Binding-site contacts:
Ligand atom N30 contacts residue LEU541 of chain 1.B at 3.4 Å.
Ligand atom C07 contacts residue LEU541 of chain 1.B at 3.3 Å (hydrophobic).
Ligand atom C15 contacts residue ALA674 of chain 1.B at 3.5 Å (hydrophobic).
Ligand atom C11 contacts residue ASN675 of chain 1.B at 3.5 Å.
Ligand atom C19 contacts residue ILE671 of chain 1.B at 3.5 Å (hydrophobic).
Ligand atom C06 contacts residue LEU541 of chain 1.B at 3.0 Å (hydrophobic).
Ligand atom O01 contacts residue GLY699 of chain 1.B at 3.4 Å (h-bond).
Ligand atom C02 contacts residue GLY699 of chain 1.B at 3.4 Å.
Ligand atom C23 contacts residue LEU541 of chain 1.B at 3.7 Å (hydrophobic).
Ligand atom N16 contacts residue ALA670 of chain 1.B at 3.6 Å.
Ligand atom N31 contacts residue ALA700 of chain 1.B at 3.0 Å (h-bond).
Ligand atom O26 contacts residue ARG677 of chain 1.B at 3.4 Å (salt-bridge).
Ligand atom C18 contacts residue ILE494 of chain 1.B at 3.5 Å (hydrophobic).
Ligand atom C24 contacts residue ALA674 of chain 1.B at 3.4 Å (hydrophobic).
Ligand atom C17 contacts residue ILE494 of chain 1.B at 3.5 Å (hydrophobic).
Ligand atom C27 contacts residue VAL489 of chain 1.B at 3.4 Å (hydrophobic).
Ligand atom C17 contacts residue ASP493 of chain 1.B at 3.6 Å.
Ligand atom C29 contacts residue ALA674 of chain 1.B at 3.5 Å (hydrophobic).
Ligand atom N12 contacts residue LEU541 of chain 1.B at 3.4 Å.
Ligand atom C02 contacts residue ALA700 of chain 1.B at 3.4 Å (hydrophobic).
Ligand atom C13 contacts residue ALA674 of chain 1.B at 3.7 Å (hydrophobic).
Ligand atom N31 contacts residue GLY536 of chain 1.B at 3.3 Å (h-bond).
Ligand atom C13 contacts residue LEU541 of chain 1.B at 3.2 Å (hydrophobic).
Ligand atom N31 contacts residue GLY699 of chain 1.B at 3.5 Å.
Ligand atom C21 contacts residue CYS537 of chain 1.B at 3.5 Å (hydrophobic).
Ligand atom O01 contacts residue THR703 of chain 1.B at 2.4 Å (h-bond).
Ligand atom C02 contacts residue THR703 of chain 1.B at 3.2 Å.
Ligand atom C05 contacts residue CYS537 of chain 1.B at 3.7 Å (hydrophobic).
Ligand atom C05 contacts residue GLY538 of chain 1.B at 3.5 Å.
Ligand atom C25 contacts residue ASP493 of chain 1.B at 3.2 Å.
Ligand atom C04 contacts residue GLY699 of chain 1.B at 3.6 Å.
Ligand atom C04 contacts residue GLY536 of chain 1.B at 3.8 Å.
Ligand atom O26 contacts residue ASP493 of chain 1.B at 3.3 Å (salt-bridge).
Ligand atom C09 contacts residue THR703 of chain 1.B at 3.6 Å.
Ligand atom O01 contacts residue ALA700 of chain 1.B at 3.5 Å.
Ligand atom O26 contacts residue VAL489 of chain 1.B at 3.7 Å.
Ligand atom N14 contacts residue LEU541 of chain 1.B at 3.5 Å.
Ligand atom N30 contacts residue ALA674 of chain 1.B at 3.6 Å.
Ligand atom N14 contacts residue ALA674 of chain 1.B at 3.6 Å.
Ligand atom C20 contacts residue ILE671 of chain 1.B at 3.6 Å (hydrophobic).

The protein below binds the small molecule below.
Small molecule (SMILES): Cc1cc2c(C(N)=O)cccc2n1-c1nc2c(c(NCc3ccccc3)n1)COCC2

Sequence of chain 1.B:
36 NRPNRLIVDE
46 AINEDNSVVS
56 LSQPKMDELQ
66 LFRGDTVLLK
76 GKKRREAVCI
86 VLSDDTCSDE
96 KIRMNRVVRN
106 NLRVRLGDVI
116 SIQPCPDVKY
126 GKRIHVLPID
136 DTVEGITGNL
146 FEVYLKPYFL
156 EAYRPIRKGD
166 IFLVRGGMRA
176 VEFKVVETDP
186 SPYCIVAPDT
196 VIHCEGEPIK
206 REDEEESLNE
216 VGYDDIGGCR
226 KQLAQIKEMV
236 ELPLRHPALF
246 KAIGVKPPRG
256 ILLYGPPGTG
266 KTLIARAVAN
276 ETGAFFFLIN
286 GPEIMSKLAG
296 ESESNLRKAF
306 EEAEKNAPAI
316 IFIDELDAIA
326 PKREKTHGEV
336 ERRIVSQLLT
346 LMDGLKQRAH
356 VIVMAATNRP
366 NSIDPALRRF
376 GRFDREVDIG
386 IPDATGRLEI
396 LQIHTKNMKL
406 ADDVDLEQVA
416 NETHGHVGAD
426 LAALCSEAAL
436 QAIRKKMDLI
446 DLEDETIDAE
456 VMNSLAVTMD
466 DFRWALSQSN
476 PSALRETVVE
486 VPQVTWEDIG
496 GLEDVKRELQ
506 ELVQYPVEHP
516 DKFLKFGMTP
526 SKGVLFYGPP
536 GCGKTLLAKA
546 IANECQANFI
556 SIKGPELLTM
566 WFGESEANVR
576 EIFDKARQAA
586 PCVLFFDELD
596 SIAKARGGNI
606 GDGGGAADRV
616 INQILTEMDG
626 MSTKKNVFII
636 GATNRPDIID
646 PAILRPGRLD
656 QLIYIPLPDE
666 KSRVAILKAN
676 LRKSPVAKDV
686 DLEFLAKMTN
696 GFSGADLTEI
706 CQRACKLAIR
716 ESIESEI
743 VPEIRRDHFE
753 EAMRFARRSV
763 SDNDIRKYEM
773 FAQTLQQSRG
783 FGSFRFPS